Sequence of chain 1.I:
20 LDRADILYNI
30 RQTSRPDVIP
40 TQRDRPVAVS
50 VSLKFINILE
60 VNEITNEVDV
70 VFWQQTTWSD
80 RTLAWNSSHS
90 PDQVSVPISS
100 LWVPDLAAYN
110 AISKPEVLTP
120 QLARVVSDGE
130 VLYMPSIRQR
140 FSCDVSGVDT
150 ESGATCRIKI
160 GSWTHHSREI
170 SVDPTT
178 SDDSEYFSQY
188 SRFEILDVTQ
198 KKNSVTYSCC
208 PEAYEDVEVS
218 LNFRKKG

Binding-site contacts:
Ligand atom F3 contacts residue VAL202 of chain 1.H at 4.1 Å.
Ligand atom C9 contacts residue SER161 of chain 1.H at 3.7 Å.
Ligand atom C4 contacts residue TYR108 of chain 1.H at 3.8 Å (hydrophobic).
Ligand atom C4 contacts residue TRP72 of chain 1.I at 3.6 Å (hydrophobic).
Ligand atom C5 contacts residue VAL202 of chain 1.H at 4.0 Å (hydrophobic).
Ligand atom C1 contacts residue VAL202 of chain 1.H at 4.0 Å (hydrophobic).
Ligand atom C10 contacts residue VAL202 of chain 1.H at 4.1 Å (hydrophobic).
Ligand atom C12 contacts residue VAL202 of chain 1.H at 4.2 Å (hydrophobic).
Ligand atom C11 contacts residue THR203 of chain 1.H at 3.4 Å.
Ligand atom C5 contacts residue TRP72 of chain 1.I at 3.5 Å (hydrophobic).
Ligand atom C1 contacts residue LYS158 of chain 1.H at 4.1 Å.
Ligand atom C9 contacts residue TYR108 of chain 1.H at 4.3 Å (hydrophobic).
Ligand atom F1 contacts residue LYS158 of chain 1.H at 4.2 Å.
Ligand atom O1 contacts residue TYR204 of chain 1.H at 3.6 Å.
Ligand atom C10 contacts residue TYR108 of chain 1.H at 4.1 Å (hydrophobic).
Ligand atom F3 contacts residue LYS158 of chain 1.H at 3.3 Å.
Ligand atom C8 contacts residue TRP162 of chain 1.H at 3.5 Å (hydrophobic).
Ligand atom C6 contacts residue TYR204 of chain 1.H at 3.5 Å (hydrophobic).
Ligand atom C12 contacts residue THR203 of chain 1.H at 3.9 Å.
Ligand atom C8 contacts residue MET133 of chain 1.I at 3.6 Å (hydrophobic).
Ligand atom C11 contacts residue TYR183 of chain 1.I at 3.9 Å (hydrophobic).
Ligand atom C7 contacts residue TYR204 of chain 1.H at 4.2 Å (hydrophobic).
Ligand atom C3 contacts residue VAL202 of chain 1.H at 4.0 Å (hydrophobic).
Ligand atom C3 contacts residue TYR108 of chain 1.H at 3.6 Å (hydrophobic).
Ligand atom C10 contacts residue TYR211 of chain 1.H at 4.1 Å (hydrophobic).
Ligand atom C7 contacts residue MET133 of chain 1.I at 3.6 Å (hydrophobic).
Ligand atom O1 contacts residue TRP72 of chain 1.I at 3.6 Å.
Ligand atom C7 contacts residue TRP72 of chain 1.I at 3.9 Å (hydrophobic).
Ligand atom C4 contacts residue VAL202 of chain 1.H at 3.9 Å (hydrophobic).
Ligand atom C2 contacts residue VAL202 of chain 1.H at 3.9 Å (hydrophobic).
Ligand atom C7 contacts residue TRP162 of chain 1.H at 3.9 Å (hydrophobic).
Ligand atom F2 contacts residue LYS158 of chain 1.H at 4.0 Å.
Ligand atom C9 contacts residue TYR211 of chain 1.H at 3.7 Å (hydrophobic).
Ligand atom F2 contacts residue VAL202 of chain 1.H at 3.5 Å.
Ligand atom C3 contacts residue TRP72 of chain 1.I at 4.1 Å (hydrophobic).
Ligand atom C11 contacts residue TRP72 of chain 1.I at 3.8 Å (hydrophobic).
Ligand atom N1 contacts residue TYR211 of chain 1.H at 4.1 Å.
Ligand atom C12 contacts residue TYR183 of chain 1.I at 3.9 Å (hydrophobic).
Ligand atom N1 contacts residue TRP162 of chain 1.H at 2.8 Å (h-bond).
Ligand atom C9 contacts residue TRP162 of chain 1.H at 3.3 Å (hydrophobic).

A protein and the small-molecule ligand that binds it are described below.
Small molecule (SMILES): FC(F)(F)c1ccc(OC2CCNCC2)cc1

Sequence of chain 1.H:
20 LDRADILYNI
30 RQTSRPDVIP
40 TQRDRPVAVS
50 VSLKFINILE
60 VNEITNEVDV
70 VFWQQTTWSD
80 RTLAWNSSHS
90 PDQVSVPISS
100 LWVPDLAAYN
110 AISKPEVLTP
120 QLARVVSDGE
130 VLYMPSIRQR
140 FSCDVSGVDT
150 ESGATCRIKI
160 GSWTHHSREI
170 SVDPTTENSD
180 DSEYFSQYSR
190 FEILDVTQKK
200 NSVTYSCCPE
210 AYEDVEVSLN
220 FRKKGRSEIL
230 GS